Binding-site contacts:
Ligand atom C1 contacts residue ASN182 of chain 1.A at 1.4 Å.
Ligand atom C6 contacts residue ALA156 of chain 1.A at 3.6 Å (hydrophobic).
Ligand atom O5 contacts residue ASN182 of chain 1.A at 2.4 Å (h-bond).
Ligand atom N2 contacts residue ASN182 of chain 1.A at 2.6 Å (h-bond).
Ligand atom N2 contacts residue TYR192 of chain 1.A at 4.1 Å.
Ligand atom C5 contacts residue GLY155 of chain 1.A at 4.0 Å.
Ligand atom O5 contacts residue GLY155 of chain 1.A at 3.4 Å.
Ligand atom C3 contacts residue ASN182 of chain 1.A at 3.6 Å.
Ligand atom C6 contacts residue ASN153 of chain 1.A at 3.9 Å.
Ligand atom O6 contacts residue ALA156 of chain 1.A at 3.4 Å (h-bond).
Ligand atom C1 contacts residue GLY155 of chain 1.A at 3.8 Å.
Ligand atom C6 contacts residue GLY155 of chain 1.A at 4.2 Å.
Ligand atom C2 contacts residue ASN182 of chain 1.A at 2.3 Å.
Ligand atom O6 contacts residue ASN157 of chain 1.A at 4.0 Å.
Ligand atom C7 contacts residue ASN182 of chain 1.A at 3.8 Å.
Ligand atom C7 contacts residue TYR192 of chain 1.A at 4.4 Å (hydrophobic).
Ligand atom O6 contacts residue GLY155 of chain 1.A at 3.7 Å.
Ligand atom C4 contacts residue ASN182 of chain 1.A at 4.0 Å.
Ligand atom C5 contacts residue ASN153 of chain 1.A at 4.1 Å.
Ligand atom C1 contacts residue ALA151 of chain 1.A at 4.2 Å (hydrophobic).
Ligand atom C8 contacts residue TYR192 of chain 1.A at 4.0 Å (hydrophobic).
Ligand atom C5 contacts residue ASN182 of chain 1.A at 3.6 Å.

Sequence of chain 1.A:
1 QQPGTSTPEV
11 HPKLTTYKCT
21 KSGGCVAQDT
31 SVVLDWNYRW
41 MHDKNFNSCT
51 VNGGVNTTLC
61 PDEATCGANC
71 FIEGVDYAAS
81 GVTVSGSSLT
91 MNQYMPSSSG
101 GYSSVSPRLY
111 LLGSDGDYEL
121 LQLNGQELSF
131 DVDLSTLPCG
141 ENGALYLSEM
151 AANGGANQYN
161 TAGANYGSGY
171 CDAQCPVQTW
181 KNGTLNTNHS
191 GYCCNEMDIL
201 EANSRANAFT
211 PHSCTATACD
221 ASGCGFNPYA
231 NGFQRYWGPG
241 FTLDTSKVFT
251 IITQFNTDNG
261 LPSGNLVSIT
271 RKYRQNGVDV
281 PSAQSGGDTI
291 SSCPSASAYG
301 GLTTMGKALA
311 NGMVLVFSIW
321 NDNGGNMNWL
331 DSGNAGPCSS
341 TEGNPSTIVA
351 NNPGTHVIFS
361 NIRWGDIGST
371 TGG

This small molecule binds to this protein.
Small molecule (SMILES): CC(=O)N[C@@H]1[C@@H](O)[C@H](O)[C@@H](CO)O[C@H]1O